This small molecule binds to this protein.
Small molecule (SMILES): NC[C@@H]1O[C@H](O[C@H]2[C@@H](O)[C@H](O[C@@H]3[C@@H](O)[C@H](N)C[C@H](N)[C@H]3O[C@H]3O[C@H](CN)[C@@H](O)[C@H](O)[C@H]3N)O[C@@H]2CO)[C@H](N)[C@@H](O)[C@@H]1O

Binding-site contacts:
Ligand atom N23 contacts residue LYS40 of chain 1.Q at 4.1 Å.

Sequence of chain 1.Q:
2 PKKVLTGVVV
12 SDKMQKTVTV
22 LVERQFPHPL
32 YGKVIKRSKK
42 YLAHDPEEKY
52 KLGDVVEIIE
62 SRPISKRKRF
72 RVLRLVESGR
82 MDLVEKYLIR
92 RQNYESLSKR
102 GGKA